Sequence of chain 1.A:
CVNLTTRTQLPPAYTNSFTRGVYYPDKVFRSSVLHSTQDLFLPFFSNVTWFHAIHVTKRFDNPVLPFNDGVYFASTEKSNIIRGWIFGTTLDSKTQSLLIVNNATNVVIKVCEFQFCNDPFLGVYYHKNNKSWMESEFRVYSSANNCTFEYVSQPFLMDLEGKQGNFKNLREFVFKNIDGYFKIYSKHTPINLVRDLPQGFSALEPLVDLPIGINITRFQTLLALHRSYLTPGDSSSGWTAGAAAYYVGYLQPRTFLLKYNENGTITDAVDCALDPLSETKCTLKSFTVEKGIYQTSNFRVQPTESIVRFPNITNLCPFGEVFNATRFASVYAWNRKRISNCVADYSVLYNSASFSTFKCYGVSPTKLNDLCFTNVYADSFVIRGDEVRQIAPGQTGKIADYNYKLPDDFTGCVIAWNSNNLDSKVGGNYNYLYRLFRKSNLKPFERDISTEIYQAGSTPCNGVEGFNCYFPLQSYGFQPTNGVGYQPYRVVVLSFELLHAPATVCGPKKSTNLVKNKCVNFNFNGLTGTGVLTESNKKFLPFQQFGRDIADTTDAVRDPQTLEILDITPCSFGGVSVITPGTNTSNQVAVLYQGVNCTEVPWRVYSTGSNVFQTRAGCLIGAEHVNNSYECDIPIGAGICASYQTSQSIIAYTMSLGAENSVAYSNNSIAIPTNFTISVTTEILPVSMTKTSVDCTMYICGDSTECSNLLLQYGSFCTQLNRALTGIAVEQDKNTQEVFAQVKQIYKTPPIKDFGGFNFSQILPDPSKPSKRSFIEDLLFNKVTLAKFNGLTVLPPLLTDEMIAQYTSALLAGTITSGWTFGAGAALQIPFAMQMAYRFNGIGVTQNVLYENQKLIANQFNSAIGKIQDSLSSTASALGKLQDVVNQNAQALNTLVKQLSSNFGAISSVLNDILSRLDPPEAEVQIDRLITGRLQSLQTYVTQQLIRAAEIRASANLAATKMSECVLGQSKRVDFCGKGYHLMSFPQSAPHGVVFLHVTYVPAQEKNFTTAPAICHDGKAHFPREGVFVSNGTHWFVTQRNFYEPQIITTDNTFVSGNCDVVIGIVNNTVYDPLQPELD

The small molecule below binds the protein below.
Small molecule (SMILES): CC(=O)N[C@H]1[C@H](O[C@H]2[C@H](O)[C@@H](NC(C)=O)CO[C@@H]2CO)O[C@H](CO)[C@@H](O)[C@@H]1O

Binding-site contacts:
Ligand atom C4 contacts residue ASN720 of chain 1.A at 4.1 Å.
Ligand atom O4 contacts residue LEU925 of chain 1.A at 4.0 Å.
Ligand atom C5 contacts residue ASN720 of chain 1.A at 3.6 Å.
Ligand atom C7 contacts residue ASN720 of chain 1.A at 3.4 Å.
Ligand atom C1 contacts residue ASN720 of chain 1.A at 1.4 Å.
Ligand atom C5 contacts residue LEU925 of chain 1.A at 3.9 Å (hydrophobic).
Ligand atom N2 contacts residue LEU925 of chain 1.A at 4.4 Å.
Ligand atom N2 contacts residue ASN720 of chain 1.A at 2.7 Å (h-bond).
Ligand atom C8 contacts residue ASN720 of chain 1.A at 4.1 Å.
Ligand atom C5 contacts residue GLN929 of chain 1.A at 4.5 Å.
Ligand atom O5 contacts residue ASN720 of chain 1.A at 2.4 Å (h-bond).
Ligand atom C1 contacts residue LEU925 of chain 1.A at 4.4 Å (hydrophobic).
Ligand atom C3 contacts residue LEU925 of chain 1.A at 4.3 Å (hydrophobic).
Ligand atom C2 contacts residue ASN720 of chain 1.A at 2.4 Å.
Ligand atom C8 contacts residue LEU925 of chain 1.A at 3.7 Å (hydrophobic).
Ligand atom O7 contacts residue ASN720 of chain 1.A at 4.0 Å.
Ligand atom C6 contacts residue LEU925 of chain 1.A at 4.3 Å (hydrophobic).
Ligand atom C4 contacts residue LEU925 of chain 1.A at 4.5 Å (hydrophobic).
Ligand atom C6 contacts residue GLN929 of chain 1.A at 4.2 Å.
Ligand atom C3 contacts residue ASN720 of chain 1.A at 3.8 Å.